Binding-site contacts:
Ligand atom O7 contacts residue LEU333 of chain 1.A at 3.2 Å (h-bond).
Ligand atom C7 contacts residue ILE334 of chain 1.A at 4.4 Å (hydrophobic).
Ligand atom C5 contacts residue ASN184 of chain 3.A at 3.7 Å.
Ligand atom C8 contacts residue LEU333 of chain 1.A at 3.8 Å (hydrophobic).
Ligand atom C3 contacts residue ASN184 of chain 3.A at 3.9 Å.
Ligand atom C6 contacts residue TYR11 of chain 3.A at 4.1 Å (hydrophobic).
Ligand atom C5 contacts residue TYR11 of chain 3.A at 4.4 Å (hydrophobic).
Ligand atom C7 contacts residue ASN184 of chain 3.A at 4.2 Å.
Ligand atom N2 contacts residue ASN184 of chain 3.A at 3.0 Å (h-bond).
Ligand atom C8 contacts residue ILE334 of chain 1.A at 4.2 Å (hydrophobic).
Ligand atom C7 contacts residue LEU333 of chain 1.A at 3.7 Å (hydrophobic).
Ligand atom C1 contacts residue ASN184 of chain 3.A at 1.4 Å.
Ligand atom O5 contacts residue TYR11 of chain 3.A at 3.8 Å.
Ligand atom O5 contacts residue ASN184 of chain 3.A at 2.4 Å (h-bond).
Ligand atom N2 contacts residue ILE334 of chain 1.A at 4.3 Å.
Ligand atom O7 contacts residue ILE334 of chain 1.A at 4.2 Å.
Ligand atom C4 contacts residue ASN184 of chain 3.A at 4.3 Å.
Ligand atom C2 contacts residue ASN184 of chain 3.A at 2.6 Å.

Sequence of chain 3.A:
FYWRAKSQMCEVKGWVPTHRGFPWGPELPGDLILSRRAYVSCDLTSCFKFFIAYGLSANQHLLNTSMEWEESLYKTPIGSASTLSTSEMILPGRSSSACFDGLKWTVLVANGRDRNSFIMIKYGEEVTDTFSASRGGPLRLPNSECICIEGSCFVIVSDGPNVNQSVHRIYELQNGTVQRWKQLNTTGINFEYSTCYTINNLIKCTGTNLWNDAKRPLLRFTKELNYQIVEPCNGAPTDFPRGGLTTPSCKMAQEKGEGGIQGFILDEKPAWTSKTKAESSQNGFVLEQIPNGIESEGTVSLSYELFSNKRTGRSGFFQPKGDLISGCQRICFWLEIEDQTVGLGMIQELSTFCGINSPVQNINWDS

Sequence of chain 1.A:
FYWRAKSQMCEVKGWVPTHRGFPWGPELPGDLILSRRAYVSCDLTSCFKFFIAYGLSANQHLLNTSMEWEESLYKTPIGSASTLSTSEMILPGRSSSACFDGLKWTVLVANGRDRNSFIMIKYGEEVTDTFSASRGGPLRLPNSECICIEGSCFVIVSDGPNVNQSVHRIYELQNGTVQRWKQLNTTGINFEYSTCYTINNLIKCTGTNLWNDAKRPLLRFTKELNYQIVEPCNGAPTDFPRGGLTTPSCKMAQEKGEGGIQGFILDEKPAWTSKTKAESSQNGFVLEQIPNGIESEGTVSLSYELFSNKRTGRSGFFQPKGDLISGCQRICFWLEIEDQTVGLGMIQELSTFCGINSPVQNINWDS

A small-molecule ligand and the protein it binds are described below.
Small molecule (SMILES): CC(=O)N[C@@H]1[C@@H](O)[C@H](O)[C@@H](CO)O[C@H]1O